Binding-site contacts:
Ligand atom O6 contacts residue ASN757 of chain 1.A at 4.0 Å.
Ligand atom C2 contacts residue ASN757 of chain 1.A at 3.8 Å.
Ligand atom C6 contacts residue ASN757 of chain 1.A at 4.2 Å.
Ligand atom C1 contacts residue ASN757 of chain 1.A at 2.4 Å.
Ligand atom N2 contacts residue ASN757 of chain 1.A at 3.7 Å.
Ligand atom C5 contacts residue ASN757 of chain 1.A at 3.4 Å.
Ligand atom C7 contacts residue ASN757 of chain 1.A at 4.3 Å.
Ligand atom O5 contacts residue ASN757 of chain 1.A at 2.6 Å (h-bond).

Sequence of chain 1.A:
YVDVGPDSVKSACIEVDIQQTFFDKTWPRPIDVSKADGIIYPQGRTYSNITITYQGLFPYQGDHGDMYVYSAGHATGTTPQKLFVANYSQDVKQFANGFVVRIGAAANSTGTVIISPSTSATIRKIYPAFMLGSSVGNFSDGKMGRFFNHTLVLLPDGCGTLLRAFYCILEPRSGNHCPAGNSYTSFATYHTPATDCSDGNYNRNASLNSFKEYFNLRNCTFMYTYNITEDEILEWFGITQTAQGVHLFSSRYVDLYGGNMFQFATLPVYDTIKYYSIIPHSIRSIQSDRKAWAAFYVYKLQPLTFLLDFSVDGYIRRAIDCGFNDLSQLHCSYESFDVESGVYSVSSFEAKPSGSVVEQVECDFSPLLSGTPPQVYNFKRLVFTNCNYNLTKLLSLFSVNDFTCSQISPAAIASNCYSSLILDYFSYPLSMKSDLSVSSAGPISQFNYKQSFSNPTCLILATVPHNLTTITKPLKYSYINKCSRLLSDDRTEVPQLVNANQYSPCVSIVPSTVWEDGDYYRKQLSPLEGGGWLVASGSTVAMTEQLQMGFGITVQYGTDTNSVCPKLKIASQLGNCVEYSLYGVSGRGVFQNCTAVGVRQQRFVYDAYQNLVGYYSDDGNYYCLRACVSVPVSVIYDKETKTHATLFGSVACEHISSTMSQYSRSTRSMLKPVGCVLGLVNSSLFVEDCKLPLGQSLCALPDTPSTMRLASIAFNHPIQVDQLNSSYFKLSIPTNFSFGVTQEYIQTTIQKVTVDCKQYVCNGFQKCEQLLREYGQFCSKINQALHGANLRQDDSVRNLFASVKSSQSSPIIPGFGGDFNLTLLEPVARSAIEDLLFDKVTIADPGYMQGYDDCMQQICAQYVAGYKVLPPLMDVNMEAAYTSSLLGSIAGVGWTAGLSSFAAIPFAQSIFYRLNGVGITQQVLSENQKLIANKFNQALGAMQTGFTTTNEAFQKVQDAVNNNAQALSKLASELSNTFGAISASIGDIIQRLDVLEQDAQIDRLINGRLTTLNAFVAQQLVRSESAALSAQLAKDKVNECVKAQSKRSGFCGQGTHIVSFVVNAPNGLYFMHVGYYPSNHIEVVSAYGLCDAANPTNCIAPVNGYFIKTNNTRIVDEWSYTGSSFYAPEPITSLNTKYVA

A protein and the small-molecule ligand that binds it are described below.
Small molecule (SMILES): CC(=O)N[C@@H]1[C@@H](O)[C@H](O)[C@@H](CO)O[C@H]1O